Binding-site contacts:
Ligand atom O2' contacts residue THR125 of chain 1.A at 3.4 Å.
Ligand atom C3' contacts residue THR125 of chain 1.A at 3.7 Å.
Ligand atom C4' contacts residue GLY30 of chain 1.A at 3.8 Å.
Ligand atom N6 contacts residue ALA50 of chain 1.A at 3.6 Å.
Ligand atom O3A contacts residue GLY30 of chain 1.A at 3.2 Å.
Ligand atom O2B contacts residue GLY30 of chain 1.A at 3.7 Å.
Ligand atom O4' contacts residue VAL37 of chain 1.A at 3.9 Å.
Ligand atom N6 contacts residue THR118 of chain 1.A at 3.4 Å (h-bond).
Ligand atom N1 contacts residue TYR121 of chain 1.A at 3.0 Å (h-bond).
Ligand atom PG contacts residue ASN128 of chain 1.A at 3.5 Å.
Ligand atom O2G contacts residue ASN128 of chain 1.A at 2.7 Å (h-bond).
Ligand atom PB contacts residue GLU31 of chain 1.A at 3.8 Å.
Ligand atom N6 contacts residue GLN119 of chain 1.A at 2.9 Å (h-bond).
Ligand atom C2 contacts residue TYR121 of chain 1.A at 3.3 Å (hydrophobic).
Ligand atom N6 contacts residue LEU102 of chain 1.A at 3.7 Å.
Ligand atom C6 contacts residue GLN119 of chain 1.A at 3.9 Å.
Ligand atom O2A contacts residue GLY32 of chain 1.A at 3.5 Å (h-bond).
Ligand atom N3 contacts residue ILE29 of chain 1.A at 3.6 Å.
Ligand atom O5' contacts residue GOL1 of chain 1.C at 3.8 Å.
Ligand atom N3 contacts residue GLN172 of chain 1.A at 3.9 Å.
Ligand atom O2A contacts residue GLU31 of chain 1.A at 3.7 Å.
Ligand atom C6 contacts residue ALA50 of chain 1.A at 3.8 Å (hydrophobic).
Ligand atom O3G contacts residue ASN128 of chain 1.A at 3.3 Å (h-bond).
Ligand atom N6 contacts residue TYR121 of chain 1.A at 3.5 Å.
Ligand atom N7 contacts residue VAL37 of chain 1.A at 3.8 Å.
Ligand atom N1 contacts residue PHE120 of chain 1.A at 3.7 Å.
Ligand atom O2B contacts residue GLU31 of chain 1.A at 3.0 Å (salt-bridge).
Ligand atom C6 contacts residue TYR121 of chain 1.A at 3.9 Å (hydrophobic).
Ligand atom C2' contacts residue THR125 of chain 1.A at 3.6 Å.
Ligand atom C2 contacts residue PHE120 of chain 1.A at 3.7 Å (hydrophobic).
Ligand atom C2' contacts residue GLN172 of chain 1.A at 3.7 Å.
Ligand atom O2' contacts residue GLN172 of chain 1.A at 2.8 Å (h-bond).
Ligand atom O2A contacts residue GOL1 of chain 1.C at 2.6 Å (h-bond).
Ligand atom C3B contacts residue ILE29 of chain 1.A at 3.4 Å (hydrophobic).
Ligand atom N9 contacts residue VAL37 of chain 1.A at 3.9 Å.
Ligand atom PA contacts residue GOL1 of chain 1.C at 3.6 Å.
Ligand atom N7 contacts residue LEU182 of chain 1.A at 3.9 Å.
Ligand atom O1A contacts residue GOL1 of chain 1.C at 3.6 Å.
Ligand atom C8 contacts residue VAL37 of chain 1.A at 3.7 Å (hydrophobic).
Ligand atom O3A contacts residue GLU31 of chain 1.A at 3.1 Å (salt-bridge).

Sequence of chain 1.A:
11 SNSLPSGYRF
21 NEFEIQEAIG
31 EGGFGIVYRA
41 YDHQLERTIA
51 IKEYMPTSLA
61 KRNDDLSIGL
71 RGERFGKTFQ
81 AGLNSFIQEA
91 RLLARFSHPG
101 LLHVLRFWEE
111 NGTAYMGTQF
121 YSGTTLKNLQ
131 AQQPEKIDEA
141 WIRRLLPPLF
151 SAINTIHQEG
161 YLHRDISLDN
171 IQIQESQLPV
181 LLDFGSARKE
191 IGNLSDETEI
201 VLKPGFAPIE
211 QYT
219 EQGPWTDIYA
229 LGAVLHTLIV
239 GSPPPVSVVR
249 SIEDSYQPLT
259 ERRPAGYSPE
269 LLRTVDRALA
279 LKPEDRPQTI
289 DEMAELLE

A small-molecule ligand and the protein it binds are described below.
Small molecule (SMILES): Nc1ncnc2c1ncn2[C@@H]1O[C@H](CO[P](=O)(O)O[P](=O)(O)CP(=O)(O)O)[C@@H](O)[C@H]1O